Binding-site contacts:
Ligand atom C11 contacts residue SPD1 of chain 1.BC at 4.2 Å.
Ligand atom C13 contacts residue GLN56 of chain 1.QA at 3.4 Å.
Ligand atom C contacts residue PHE58 of chain 1.QA at 4.1 Å (hydrophobic).
Ligand atom C12 contacts residue GLN56 of chain 1.QA at 3.1 Å.
Ligand atom N contacts residue GLN56 of chain 1.QA at 4.1 Å.
Ligand atom O1 contacts residue SPD1 of chain 1.BC at 3.7 Å.
Ligand atom O2 contacts residue GLN56 of chain 1.QA at 2.4 Å (h-bond).
Ligand atom O2 contacts residue MLZ55 of chain 1.QA at 3.5 Å (h-bond).
Ligand atom C12 contacts residue MLZ55 of chain 1.QA at 4.0 Å.
Ligand atom N contacts residue SPD1 of chain 1.BC at 4.1 Å.
Ligand atom N contacts residue MLZ55 of chain 1.QA at 4.5 Å.

A protein and the small-molecule ligand that binds it are described below.
Small molecule (SMILES): C[C@@H]1C[C@@H]([C@H](O)CC2CC(=O)NC(=O)C2)C(=O)[C@@H](C)C1

Sequence of chain 1.QA:
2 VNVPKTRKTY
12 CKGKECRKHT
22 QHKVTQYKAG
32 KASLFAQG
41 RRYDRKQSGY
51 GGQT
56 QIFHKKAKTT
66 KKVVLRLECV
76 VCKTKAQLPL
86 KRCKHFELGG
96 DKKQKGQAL